Sequence of chain 1.D:
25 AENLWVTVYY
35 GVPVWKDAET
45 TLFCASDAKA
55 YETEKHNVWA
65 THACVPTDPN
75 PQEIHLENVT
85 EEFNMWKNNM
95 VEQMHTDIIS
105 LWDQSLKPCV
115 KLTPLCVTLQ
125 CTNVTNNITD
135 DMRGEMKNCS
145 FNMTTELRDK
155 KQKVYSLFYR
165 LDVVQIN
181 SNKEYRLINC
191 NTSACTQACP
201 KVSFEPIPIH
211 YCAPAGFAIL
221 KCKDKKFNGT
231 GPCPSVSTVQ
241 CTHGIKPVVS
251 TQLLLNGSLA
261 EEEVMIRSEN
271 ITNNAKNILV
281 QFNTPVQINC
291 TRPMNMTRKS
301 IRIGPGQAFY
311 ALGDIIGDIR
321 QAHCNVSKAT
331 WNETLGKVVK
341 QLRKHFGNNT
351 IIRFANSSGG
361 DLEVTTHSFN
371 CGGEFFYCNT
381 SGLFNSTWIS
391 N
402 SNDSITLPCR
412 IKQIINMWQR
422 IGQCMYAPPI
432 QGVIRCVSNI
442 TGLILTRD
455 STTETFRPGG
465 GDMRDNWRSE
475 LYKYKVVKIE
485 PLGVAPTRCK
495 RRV

Binding-site contacts:
Ligand atom C2 contacts residue TYR159 of chain 1.D at 3.9 Å (hydrophobic).
Ligand atom C8 contacts residue ASN142 of chain 1.D at 4.3 Å.
Ligand atom N2 contacts residue ASN142 of chain 1.D at 2.9 Å (h-bond).
Ligand atom O4 contacts residue TYR159 of chain 1.D at 4.5 Å.
Ligand atom C4 contacts residue ASN142 of chain 1.D at 4.2 Å.
Ligand atom O6 contacts residue TYR159 of chain 1.D at 3.9 Å.
Ligand atom O7 contacts residue ASN142 of chain 1.D at 2.7 Å (h-bond).
Ligand atom N2 contacts residue THR129 of chain 1.D at 4.1 Å.
Ligand atom O7 contacts residue TYR159 of chain 1.D at 3.6 Å.
Ligand atom C3 contacts residue TYR159 of chain 1.D at 3.6 Å (hydrophobic).
Ligand atom C5 contacts residue ASN142 of chain 1.D at 3.6 Å.
Ligand atom O5 contacts residue TYR159 of chain 1.D at 3.9 Å.
Ligand atom C1 contacts residue TYR159 of chain 1.D at 3.5 Å (hydrophobic).
Ligand atom C8 contacts residue ILE315 of chain 1.D at 4.2 Å (hydrophobic).
Ligand atom C8 contacts residue LEU161 of chain 1.D at 4.1 Å (hydrophobic).
Ligand atom C3 contacts residue ASN142 of chain 1.D at 3.8 Å.
Ligand atom O6 contacts residue SER144 of chain 1.D at 3.8 Å.
Ligand atom C7 contacts residue THR129 of chain 1.D at 3.1 Å.
Ligand atom C2 contacts residue THR129 of chain 1.D at 4.5 Å.
Ligand atom O7 contacts residue VAL128 of chain 1.D at 4.5 Å.
Ligand atom C7 contacts residue ASN142 of chain 1.D at 3.0 Å.
Ligand atom O5 contacts residue ASN142 of chain 1.D at 2.3 Å (h-bond).
Ligand atom O7 contacts residue THR129 of chain 1.D at 2.3 Å (h-bond).
Ligand atom C1 contacts residue ASN142 of chain 1.D at 1.4 Å.
Ligand atom C5 contacts residue TYR159 of chain 1.D at 3.7 Å (hydrophobic).
Ligand atom C4 contacts residue TYR159 of chain 1.D at 4.3 Å (hydrophobic).
Ligand atom C2 contacts residue ASN142 of chain 1.D at 2.5 Å.
Ligand atom C8 contacts residue THR129 of chain 1.D at 3.8 Å.
Ligand atom C8 contacts residue ASP314 of chain 1.D at 4.1 Å.
Ligand atom C8 contacts residue VAL128 of chain 1.D at 4.3 Å (hydrophobic).
Ligand atom N2 contacts residue TYR159 of chain 1.D at 3.9 Å.

The protein below binds the small molecule below.
Small molecule (SMILES): CC(=O)N[C@H]1[C@H](O[C@H]2[C@H](O)[C@@H](NC(C)=O)CO[C@@H]2CO)O[C@H](CO)[C@@H](O[C@@H]2O[C@H](CO[C@H]3O[C@H](CO)[C@@H](O)[C@H](O)[C@@H]3O)[C@@H](O)[C@H](O[C@H]3O[C@H](CO)[C@@H](O)[C@H](O)[C@@H]3O)[C@@H]2O)[C@@H]1O